The protein below binds the small molecule below.
Small molecule (SMILES): C[C@@H]1CC[C@@]2(OC1)O[C@H]1C[C@H]3[C@@H]4CC=C5C[C@@H](OCC[C@H](CO)CO[C@@H]6O[C@H](CO)[C@@H](O[C@H]7O[C@H](CO)[C@@H](O)[C@H](O)[C@H]7O)[C@H](O)[C@H]6O)CC[C@]5(C)[C@H]4CC[C@]3(C)[C@H]1[C@@H]2C

Binding-site contacts:
Ligand atom C32 contacts residue TRP890 of chain 1.B at 3.6 Å (hydrophobic).
Ligand atom O5 contacts residue ALA914 of chain 1.A at 4.0 Å.
Ligand atom C36 contacts residue ALA914 of chain 1.A at 3.4 Å (hydrophobic).
Ligand atom C12 contacts residue YUV1 of chain 1.I at 4.0 Å.
Ligand atom C2 contacts residue TYR900 of chain 1.B at 3.7 Å (hydrophobic).
Ligand atom C26 contacts residue YUV1 of chain 1.I at 3.8 Å.
Ligand atom O10 contacts residue ALA915 of chain 1.A at 2.7 Å (h-bond).
Ligand atom C32 contacts residue ASP889 of chain 1.B at 3.8 Å.
Ligand atom C11 contacts residue YUV1 of chain 1.I at 3.9 Å.
Ligand atom O3 contacts residue ASP889 of chain 1.B at 3.5 Å (salt-bridge).
Ligand atom O13 contacts residue ASP889 of chain 1.B at 2.8 Å (salt-bridge).
Ligand atom C13 contacts residue ARG893 of chain 1.B at 3.9 Å.
Ligand atom C26 contacts residue LEU948 of chain 1.A at 3.6 Å (hydrophobic).
Ligand atom O8 contacts residue ALA914 of chain 1.A at 3.7 Å.
Ligand atom C7 contacts residue LEU896 of chain 1.B at 4.0 Å (hydrophobic).
Ligand atom C27 contacts residue ASP889 of chain 1.B at 3.6 Å.
Ligand atom C42 contacts residue ALA915 of chain 1.A at 3.6 Å (hydrophobic).
Ligand atom C6 contacts residue YUV1 of chain 1.I at 4.0 Å.
Ligand atom O8 contacts residue MET917 of chain 1.A at 2.1 Å (h-bond).
Ligand atom C23 contacts residue ILE947 of chain 1.A at 4.1 Å (hydrophobic).
Ligand atom C27 contacts residue YUV1 of chain 1.I at 3.6 Å.
Ligand atom C18 contacts residue ILE947 of chain 1.A at 3.7 Å (hydrophobic).
Ligand atom O contacts residue YUV1 of chain 1.I at 3.1 Å.
Ligand atom O13 contacts residue TRP890 of chain 1.B at 3.2 Å (h-bond).
Ligand atom C3 contacts residue VAL951 of chain 1.A at 4.0 Å (hydrophobic).
Ligand atom C10 contacts residue PHE892 of chain 1.B at 3.9 Å (hydrophobic).
Ligand atom C5 contacts residue YUV1 of chain 1.I at 3.7 Å.
Ligand atom O12 contacts residue TRP890 of chain 1.B at 3.1 Å (h-bond).
Ligand atom C11 contacts residue ASP889 of chain 1.B at 3.8 Å.
Ligand atom C16 contacts residue TRP944 of chain 1.A at 3.3 Å (hydrophobic).
Ligand atom C11 contacts residue ARG893 of chain 1.B at 3.8 Å.
Ligand atom C42 contacts residue ALA914 of chain 1.A at 3.2 Å (hydrophobic).
Ligand atom C23 contacts residue VAL951 of chain 1.A at 4.1 Å (hydrophobic).
Ligand atom C15 contacts residue TRP944 of chain 1.A at 3.4 Å (hydrophobic).
Ligand atom O1 contacts residue LEU896 of chain 1.B at 3.8 Å.
Ligand atom C14 contacts residue YUV1 of chain 1.I at 3.6 Å.
Ligand atom C contacts residue LEU870 of chain 1.B at 3.7 Å (hydrophobic).
Ligand atom C33 contacts residue TRP890 of chain 1.B at 4.0 Å (hydrophobic).
Ligand atom O5 contacts residue ILE940 of chain 1.A at 4.1 Å.
Ligand atom C42 contacts residue MET917 of chain 1.A at 3.3 Å (hydrophobic).

Sequence of chain 1.B:
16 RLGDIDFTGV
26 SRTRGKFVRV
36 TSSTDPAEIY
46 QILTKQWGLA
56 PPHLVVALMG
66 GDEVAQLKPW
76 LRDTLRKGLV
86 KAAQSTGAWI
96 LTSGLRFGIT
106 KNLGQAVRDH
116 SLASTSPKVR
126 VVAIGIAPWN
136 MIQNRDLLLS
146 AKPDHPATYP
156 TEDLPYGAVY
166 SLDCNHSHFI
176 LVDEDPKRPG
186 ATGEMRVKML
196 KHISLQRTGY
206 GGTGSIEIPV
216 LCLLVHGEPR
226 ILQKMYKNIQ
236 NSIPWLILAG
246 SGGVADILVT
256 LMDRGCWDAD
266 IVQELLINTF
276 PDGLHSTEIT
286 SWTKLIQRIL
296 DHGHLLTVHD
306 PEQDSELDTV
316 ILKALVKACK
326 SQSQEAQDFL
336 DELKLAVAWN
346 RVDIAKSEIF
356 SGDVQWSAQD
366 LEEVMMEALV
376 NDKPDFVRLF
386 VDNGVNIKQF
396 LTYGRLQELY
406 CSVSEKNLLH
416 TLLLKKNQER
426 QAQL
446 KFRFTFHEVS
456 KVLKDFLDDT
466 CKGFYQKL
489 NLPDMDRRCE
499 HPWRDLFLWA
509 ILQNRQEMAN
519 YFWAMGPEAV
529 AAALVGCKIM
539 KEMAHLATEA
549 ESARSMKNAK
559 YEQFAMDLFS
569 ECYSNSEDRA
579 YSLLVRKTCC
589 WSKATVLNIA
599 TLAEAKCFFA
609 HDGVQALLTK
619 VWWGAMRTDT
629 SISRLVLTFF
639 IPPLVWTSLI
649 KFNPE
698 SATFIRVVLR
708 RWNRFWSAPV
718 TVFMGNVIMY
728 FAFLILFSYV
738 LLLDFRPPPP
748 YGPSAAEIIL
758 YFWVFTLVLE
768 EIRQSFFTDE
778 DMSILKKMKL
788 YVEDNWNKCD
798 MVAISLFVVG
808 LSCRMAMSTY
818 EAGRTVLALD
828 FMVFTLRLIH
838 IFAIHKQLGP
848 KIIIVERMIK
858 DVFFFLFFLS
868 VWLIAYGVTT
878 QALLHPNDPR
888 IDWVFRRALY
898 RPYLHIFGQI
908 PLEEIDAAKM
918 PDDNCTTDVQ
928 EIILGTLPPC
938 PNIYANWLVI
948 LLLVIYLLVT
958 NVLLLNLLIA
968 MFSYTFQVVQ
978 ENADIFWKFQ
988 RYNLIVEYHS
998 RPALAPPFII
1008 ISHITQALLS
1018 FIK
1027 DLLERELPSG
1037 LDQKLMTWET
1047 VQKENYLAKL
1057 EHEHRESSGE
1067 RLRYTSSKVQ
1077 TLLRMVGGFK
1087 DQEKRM

Sequence of chain 1.A:
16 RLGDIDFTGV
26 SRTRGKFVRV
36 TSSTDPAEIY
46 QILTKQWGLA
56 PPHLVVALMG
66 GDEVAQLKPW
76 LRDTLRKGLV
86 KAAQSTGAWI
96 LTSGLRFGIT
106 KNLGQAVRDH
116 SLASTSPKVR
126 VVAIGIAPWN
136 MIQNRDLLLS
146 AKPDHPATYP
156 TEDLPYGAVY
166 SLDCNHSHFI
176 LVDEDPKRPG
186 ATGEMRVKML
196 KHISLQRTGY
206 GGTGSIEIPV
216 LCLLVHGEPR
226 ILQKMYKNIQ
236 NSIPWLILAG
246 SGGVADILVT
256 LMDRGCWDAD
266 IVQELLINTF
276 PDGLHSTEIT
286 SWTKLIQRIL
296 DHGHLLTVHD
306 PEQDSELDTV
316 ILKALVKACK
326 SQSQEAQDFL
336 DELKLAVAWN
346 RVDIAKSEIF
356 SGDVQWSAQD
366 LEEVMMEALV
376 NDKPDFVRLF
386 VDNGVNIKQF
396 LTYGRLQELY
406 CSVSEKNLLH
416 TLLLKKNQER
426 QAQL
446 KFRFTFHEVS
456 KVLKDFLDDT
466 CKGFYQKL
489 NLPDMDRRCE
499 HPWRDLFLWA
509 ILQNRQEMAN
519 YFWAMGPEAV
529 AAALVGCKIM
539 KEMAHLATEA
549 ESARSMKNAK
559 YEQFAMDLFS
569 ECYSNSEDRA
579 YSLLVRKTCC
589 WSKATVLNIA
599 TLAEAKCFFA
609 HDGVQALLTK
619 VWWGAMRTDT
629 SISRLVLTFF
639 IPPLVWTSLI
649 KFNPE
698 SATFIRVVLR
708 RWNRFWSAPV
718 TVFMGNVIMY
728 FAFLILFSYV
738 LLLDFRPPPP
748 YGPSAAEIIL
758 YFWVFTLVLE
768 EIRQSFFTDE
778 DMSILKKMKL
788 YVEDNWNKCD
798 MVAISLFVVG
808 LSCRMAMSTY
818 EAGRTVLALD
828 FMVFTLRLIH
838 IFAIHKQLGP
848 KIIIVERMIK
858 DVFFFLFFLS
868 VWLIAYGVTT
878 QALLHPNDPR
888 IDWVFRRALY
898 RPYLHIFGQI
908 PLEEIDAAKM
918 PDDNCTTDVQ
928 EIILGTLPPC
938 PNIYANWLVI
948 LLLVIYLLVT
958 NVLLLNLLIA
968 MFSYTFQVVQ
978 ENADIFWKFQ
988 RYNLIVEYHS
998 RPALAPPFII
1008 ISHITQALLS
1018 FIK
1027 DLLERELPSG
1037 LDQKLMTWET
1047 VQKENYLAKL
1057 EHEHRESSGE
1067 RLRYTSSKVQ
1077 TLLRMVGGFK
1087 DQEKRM